Sequence of chain 1.G:
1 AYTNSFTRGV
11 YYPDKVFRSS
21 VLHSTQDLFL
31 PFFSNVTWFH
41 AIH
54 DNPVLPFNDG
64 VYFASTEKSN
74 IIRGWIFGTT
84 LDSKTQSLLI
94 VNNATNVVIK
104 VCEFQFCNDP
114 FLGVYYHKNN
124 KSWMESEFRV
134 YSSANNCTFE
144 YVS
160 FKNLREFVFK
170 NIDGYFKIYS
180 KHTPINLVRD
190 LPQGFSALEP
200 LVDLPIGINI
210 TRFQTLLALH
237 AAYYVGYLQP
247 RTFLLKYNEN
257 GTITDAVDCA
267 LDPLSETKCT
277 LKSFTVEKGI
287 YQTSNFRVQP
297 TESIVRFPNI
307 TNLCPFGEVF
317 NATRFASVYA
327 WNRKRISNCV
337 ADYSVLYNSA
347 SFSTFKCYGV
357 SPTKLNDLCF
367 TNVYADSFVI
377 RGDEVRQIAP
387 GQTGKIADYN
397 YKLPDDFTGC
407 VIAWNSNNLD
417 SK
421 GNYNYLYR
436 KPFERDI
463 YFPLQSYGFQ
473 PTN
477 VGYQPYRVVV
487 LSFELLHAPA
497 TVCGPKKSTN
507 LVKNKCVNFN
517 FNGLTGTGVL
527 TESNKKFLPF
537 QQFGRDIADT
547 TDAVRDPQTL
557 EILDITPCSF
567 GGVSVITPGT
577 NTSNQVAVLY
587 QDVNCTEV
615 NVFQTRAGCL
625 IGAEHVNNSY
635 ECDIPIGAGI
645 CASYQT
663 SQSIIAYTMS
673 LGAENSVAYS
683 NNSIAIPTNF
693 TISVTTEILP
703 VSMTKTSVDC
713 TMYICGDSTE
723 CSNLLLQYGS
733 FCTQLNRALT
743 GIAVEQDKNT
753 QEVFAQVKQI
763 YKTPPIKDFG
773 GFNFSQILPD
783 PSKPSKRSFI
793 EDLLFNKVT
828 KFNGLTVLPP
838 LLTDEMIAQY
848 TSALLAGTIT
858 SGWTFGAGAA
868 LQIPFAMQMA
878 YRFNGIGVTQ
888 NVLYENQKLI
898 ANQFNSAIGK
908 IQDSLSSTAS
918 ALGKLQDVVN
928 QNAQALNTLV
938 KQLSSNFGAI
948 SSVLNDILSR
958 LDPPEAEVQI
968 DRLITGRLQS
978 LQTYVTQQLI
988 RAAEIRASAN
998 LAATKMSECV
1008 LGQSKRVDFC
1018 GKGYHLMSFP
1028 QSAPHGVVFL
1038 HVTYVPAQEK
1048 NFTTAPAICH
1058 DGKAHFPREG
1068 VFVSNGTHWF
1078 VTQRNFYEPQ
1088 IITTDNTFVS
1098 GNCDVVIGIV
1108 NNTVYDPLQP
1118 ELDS

A protein and the small-molecule ligand that binds it are described below.
Small molecule (SMILES): CC(=O)N[C@@H]1[C@@H](O)[C@H](O)[C@@H](CO)O[C@H]1O

Binding-site contacts:
Ligand atom O3 contacts residue GLN554 of chain 1.G at 4.3 Å.
Ligand atom C7 contacts residue ASN305 of chain 1.G at 3.1 Å.
Ligand atom C2 contacts residue GLN554 of chain 1.G at 3.7 Å.
Ligand atom O5 contacts residue ASN305 of chain 1.G at 2.3 Å (h-bond).
Ligand atom C5 contacts residue ASN305 of chain 1.G at 3.7 Å.
Ligand atom C8 contacts residue LEU556 of chain 1.G at 4.4 Å (hydrophobic).
Ligand atom C4 contacts residue ASN305 of chain 1.G at 4.2 Å.
Ligand atom O7 contacts residue ASN305 of chain 1.G at 3.3 Å (h-bond).
Ligand atom C8 contacts residue PRO553 of chain 1.G at 3.8 Å (hydrophobic).
Ligand atom C1 contacts residue GLN554 of chain 1.G at 4.0 Å.
Ligand atom C2 contacts residue ASN305 of chain 1.G at 2.5 Å.
Ligand atom C7 contacts residue GLN554 of chain 1.G at 3.7 Å.
Ligand atom C8 contacts residue GLN554 of chain 1.G at 3.7 Å.
Ligand atom N2 contacts residue GLN554 of chain 1.G at 2.9 Å (h-bond).
Ligand atom C1 contacts residue ASN305 of chain 1.G at 1.4 Å.
Ligand atom C3 contacts residue ASN305 of chain 1.G at 3.8 Å.
Ligand atom N2 contacts residue ASN305 of chain 1.G at 3.1 Å (h-bond).
Ligand atom C3 contacts residue GLN554 of chain 1.G at 3.7 Å.
Ligand atom C8 contacts residue ASN305 of chain 1.G at 3.4 Å.